The protein below binds the small molecule below.
Small molecule (SMILES): CC(=O)N[C@@H]1[C@@H](O)[C@H](O)[C@@H](CO)O[C@H]1O

Binding-site contacts:
Ligand atom C3 contacts residue ASN1071 of chain 1.C at 3.8 Å.
Ligand atom C8 contacts residue ASN1071 of chain 1.C at 3.6 Å.
Ligand atom O5 contacts residue ASN1071 of chain 1.C at 2.4 Å (h-bond).
Ligand atom C5 contacts residue ASN1071 of chain 1.C at 3.7 Å.
Ligand atom C5 contacts residue ALA703 of chain 1.C at 4.2 Å (hydrophobic).
Ligand atom C4 contacts residue ASN1071 of chain 1.C at 4.2 Å.
Ligand atom C7 contacts residue ASN1071 of chain 1.C at 3.4 Å.
Ligand atom C1 contacts residue ASN1071 of chain 1.C at 1.4 Å.
Ligand atom N2 contacts residue ASN1071 of chain 1.C at 2.5 Å (h-bond).
Ligand atom N2 contacts residue GLN892 of chain 1.A at 4.5 Å.
Ligand atom C8 contacts residue GLU1069 of chain 1.C at 3.7 Å.
Ligand atom C2 contacts residue ASN1071 of chain 1.C at 2.4 Å.
Ligand atom O7 contacts residue ASN1071 of chain 1.C at 4.3 Å.
Ligand atom C8 contacts residue LYS1070 of chain 1.C at 4.2 Å.

Sequence of chain 1.A:
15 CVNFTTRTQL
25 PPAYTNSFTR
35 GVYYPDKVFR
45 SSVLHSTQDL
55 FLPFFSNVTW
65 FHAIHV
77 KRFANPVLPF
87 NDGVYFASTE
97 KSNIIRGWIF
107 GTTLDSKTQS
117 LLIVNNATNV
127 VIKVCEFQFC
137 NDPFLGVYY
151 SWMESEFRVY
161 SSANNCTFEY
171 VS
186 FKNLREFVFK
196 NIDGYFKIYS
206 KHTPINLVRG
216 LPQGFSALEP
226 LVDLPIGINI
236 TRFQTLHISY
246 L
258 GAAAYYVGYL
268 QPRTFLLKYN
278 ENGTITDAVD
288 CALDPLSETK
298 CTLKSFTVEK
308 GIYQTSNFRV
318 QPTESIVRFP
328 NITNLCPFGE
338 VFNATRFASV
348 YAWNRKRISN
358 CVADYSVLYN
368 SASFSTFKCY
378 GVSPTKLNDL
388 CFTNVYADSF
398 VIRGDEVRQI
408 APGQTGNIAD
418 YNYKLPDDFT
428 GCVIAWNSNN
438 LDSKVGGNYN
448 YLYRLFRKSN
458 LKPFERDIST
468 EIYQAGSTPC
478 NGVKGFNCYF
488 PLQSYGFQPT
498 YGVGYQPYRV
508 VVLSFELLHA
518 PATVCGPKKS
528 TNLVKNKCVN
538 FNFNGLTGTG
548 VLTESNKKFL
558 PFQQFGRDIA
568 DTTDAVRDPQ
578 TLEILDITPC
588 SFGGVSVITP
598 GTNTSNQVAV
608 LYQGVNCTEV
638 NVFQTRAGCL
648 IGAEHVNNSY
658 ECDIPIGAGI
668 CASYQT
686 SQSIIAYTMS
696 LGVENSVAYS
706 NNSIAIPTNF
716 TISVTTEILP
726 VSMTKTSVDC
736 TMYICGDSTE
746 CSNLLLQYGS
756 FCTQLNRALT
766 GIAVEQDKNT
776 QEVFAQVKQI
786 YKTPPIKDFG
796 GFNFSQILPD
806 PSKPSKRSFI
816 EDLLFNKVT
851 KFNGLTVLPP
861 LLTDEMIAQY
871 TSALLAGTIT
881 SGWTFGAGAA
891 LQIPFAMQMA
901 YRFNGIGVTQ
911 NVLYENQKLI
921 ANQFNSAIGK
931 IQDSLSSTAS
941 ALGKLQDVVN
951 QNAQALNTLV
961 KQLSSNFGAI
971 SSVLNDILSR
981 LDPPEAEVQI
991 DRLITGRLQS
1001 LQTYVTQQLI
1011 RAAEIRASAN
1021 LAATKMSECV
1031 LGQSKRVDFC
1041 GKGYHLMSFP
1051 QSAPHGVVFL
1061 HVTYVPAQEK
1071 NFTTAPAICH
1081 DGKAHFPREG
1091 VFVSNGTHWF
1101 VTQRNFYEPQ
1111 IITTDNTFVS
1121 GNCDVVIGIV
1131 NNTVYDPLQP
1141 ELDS

Sequence of chain 1.C:
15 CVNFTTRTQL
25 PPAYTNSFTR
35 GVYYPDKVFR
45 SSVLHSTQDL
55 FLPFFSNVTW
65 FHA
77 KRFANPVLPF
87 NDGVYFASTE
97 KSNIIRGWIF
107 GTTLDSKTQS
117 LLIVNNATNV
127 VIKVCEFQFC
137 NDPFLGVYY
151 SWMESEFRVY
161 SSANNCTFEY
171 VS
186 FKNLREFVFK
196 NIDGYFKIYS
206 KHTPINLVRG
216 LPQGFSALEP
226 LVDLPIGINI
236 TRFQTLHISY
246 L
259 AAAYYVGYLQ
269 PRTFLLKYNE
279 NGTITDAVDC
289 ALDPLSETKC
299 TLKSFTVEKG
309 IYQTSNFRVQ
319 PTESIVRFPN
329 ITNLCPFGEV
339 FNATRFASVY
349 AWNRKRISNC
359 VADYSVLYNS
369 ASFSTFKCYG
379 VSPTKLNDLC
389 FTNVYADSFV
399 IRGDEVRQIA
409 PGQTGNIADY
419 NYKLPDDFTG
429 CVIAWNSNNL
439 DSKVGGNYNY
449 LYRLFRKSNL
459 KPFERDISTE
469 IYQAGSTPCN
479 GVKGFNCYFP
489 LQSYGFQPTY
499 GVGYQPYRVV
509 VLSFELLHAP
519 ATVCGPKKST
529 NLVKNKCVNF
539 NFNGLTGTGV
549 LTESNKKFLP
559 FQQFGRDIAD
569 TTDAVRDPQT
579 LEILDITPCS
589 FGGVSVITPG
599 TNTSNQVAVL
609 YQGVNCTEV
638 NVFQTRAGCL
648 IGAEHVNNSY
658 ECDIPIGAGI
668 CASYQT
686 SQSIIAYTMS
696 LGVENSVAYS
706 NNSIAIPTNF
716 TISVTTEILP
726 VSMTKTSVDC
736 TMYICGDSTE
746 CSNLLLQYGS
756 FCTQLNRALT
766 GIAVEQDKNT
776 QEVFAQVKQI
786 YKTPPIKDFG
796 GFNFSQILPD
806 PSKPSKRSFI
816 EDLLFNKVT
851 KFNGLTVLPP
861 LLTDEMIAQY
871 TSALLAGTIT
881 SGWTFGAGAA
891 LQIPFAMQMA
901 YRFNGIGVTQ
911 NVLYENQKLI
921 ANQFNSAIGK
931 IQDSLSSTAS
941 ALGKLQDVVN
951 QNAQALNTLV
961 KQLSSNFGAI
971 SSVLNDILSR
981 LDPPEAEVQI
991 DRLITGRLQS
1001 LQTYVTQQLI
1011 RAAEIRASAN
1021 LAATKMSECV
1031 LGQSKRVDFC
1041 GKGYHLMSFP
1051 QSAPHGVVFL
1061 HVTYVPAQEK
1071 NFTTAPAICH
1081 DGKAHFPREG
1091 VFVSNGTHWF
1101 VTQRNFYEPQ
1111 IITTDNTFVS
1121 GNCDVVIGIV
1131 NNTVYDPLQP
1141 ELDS